Binding-site contacts:
Ligand atom O5 contacts residue ASN249 of chain 1.G at 2.4 Å (h-bond).
Ligand atom C3 contacts residue ASN249 of chain 1.G at 3.8 Å.
Ligand atom C4 contacts residue ASN249 of chain 1.G at 4.2 Å.
Ligand atom C1 contacts residue ASN249 of chain 1.G at 1.4 Å.
Ligand atom C7 contacts residue ASN249 of chain 1.G at 3.9 Å.
Ligand atom C5 contacts residue ASN249 of chain 1.G at 3.7 Å.
Ligand atom C2 contacts residue ASN249 of chain 1.G at 2.5 Å.
Ligand atom O7 contacts residue ASN249 of chain 1.G at 4.4 Å.
Ligand atom N2 contacts residue ASN249 of chain 1.G at 2.9 Å (h-bond).

A protein and the small-molecule ligand that binds it are described below.
Small molecule (SMILES): CC(=O)N[C@@H]1[C@@H](O)[C@H](O)[C@@H](CO)O[C@H]1O

Sequence of chain 1.G:
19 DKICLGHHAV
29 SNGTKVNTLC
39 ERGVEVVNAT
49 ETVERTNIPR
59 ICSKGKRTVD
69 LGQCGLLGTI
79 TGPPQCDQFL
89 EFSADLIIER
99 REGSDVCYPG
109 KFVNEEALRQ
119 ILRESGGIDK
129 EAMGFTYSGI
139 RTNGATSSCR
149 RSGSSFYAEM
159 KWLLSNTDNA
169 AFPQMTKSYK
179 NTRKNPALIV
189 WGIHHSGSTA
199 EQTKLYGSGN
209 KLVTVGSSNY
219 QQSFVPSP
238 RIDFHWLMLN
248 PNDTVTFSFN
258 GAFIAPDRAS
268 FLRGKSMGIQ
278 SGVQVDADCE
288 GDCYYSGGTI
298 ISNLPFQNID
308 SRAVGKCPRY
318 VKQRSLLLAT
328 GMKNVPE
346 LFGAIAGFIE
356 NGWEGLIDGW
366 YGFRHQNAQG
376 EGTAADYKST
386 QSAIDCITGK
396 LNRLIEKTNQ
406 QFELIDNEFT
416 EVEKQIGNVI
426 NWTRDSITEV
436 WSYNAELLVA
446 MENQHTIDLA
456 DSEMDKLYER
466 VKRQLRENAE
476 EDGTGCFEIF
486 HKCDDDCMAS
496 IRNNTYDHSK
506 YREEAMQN